Binding-site contacts:
Ligand atom CG contacts residue ASP105 of chain 1.C at 3.3 Å.
Ligand atom O contacts residue ILE106 of chain 1.C at 4.3 Å.
Ligand atom C contacts residue TRP109 of chain 1.C at 4.3 Å (hydrophobic).
Ligand atom O contacts residue TYR215 of chain 1.C at 2.4 Å (h-bond).
Ligand atom C2 contacts residue GLN129 of chain 1.C at 3.5 Å.
Ligand atom CE contacts residue MET248 of chain 1.C at 4.1 Å (hydrophobic).
Ligand atom CB contacts residue ASP105 of chain 1.C at 2.4 Å.
Ligand atom C1 contacts residue LEU150 of chain 1.C at 3.9 Å (hydrophobic).
Ligand atom CB contacts residue PHE179 of chain 1.C at 4.3 Å (hydrophobic).
Ligand atom C2 contacts residue GLY246 of chain 1.C at 3.3 Å.
Ligand atom O contacts residue HIS153 of chain 1.C at 2.9 Å (h-bond).
Ligand atom CD contacts residue LEU150 of chain 1.C at 3.9 Å (hydrophobic).
Ligand atom CG contacts residue HIS153 of chain 1.C at 3.3 Å.
Ligand atom CE contacts residue LEU150 of chain 1.C at 4.2 Å (hydrophobic).
Ligand atom CA contacts residue TYR215 of chain 1.C at 3.8 Å (hydrophobic).
Ligand atom O contacts residue PHE154 of chain 1.C at 3.6 Å.
Ligand atom CE contacts residue VAL151 of chain 1.C at 4.3 Å (hydrophobic).
Ligand atom C1 contacts residue GLY246 of chain 1.C at 2.8 Å.
Ligand atom CE contacts residue HIS273 of chain 1.C at 4.1 Å.
Ligand atom CA contacts residue HIS273 of chain 1.C at 3.9 Å.
Ligand atom CD contacts residue HIS153 of chain 1.C at 3.6 Å.
Ligand atom C2 contacts residue LEU150 of chain 1.C at 4.3 Å (hydrophobic).
Ligand atom CB contacts residue HIS273 of chain 1.C at 3.5 Å.
Ligand atom C contacts residue PHE154 of chain 1.C at 4.2 Å (hydrophobic).
Ligand atom C1 contacts residue HIS183 of chain 1.C at 3.0 Å.
Ligand atom CA contacts residue ASP105 of chain 1.C at 1.4 Å.
Ligand atom CB contacts residue HIS153 of chain 1.C at 3.9 Å.
Ligand atom C contacts residue TYR215 of chain 1.C at 3.3 Å (hydrophobic).
Ligand atom C contacts residue ASP105 of chain 1.C at 2.4 Å.
Ligand atom O contacts residue ASP105 of chain 1.C at 3.6 Å.
Ligand atom C1 contacts residue GLN129 of chain 1.C at 4.0 Å.
Ligand atom CD contacts residue HIS183 of chain 1.C at 3.8 Å.
Ligand atom CG contacts residue HIS273 of chain 1.C at 4.2 Å.
Ligand atom C2 contacts residue HIS273 of chain 1.C at 3.5 Å.
Ligand atom C contacts residue HIS153 of chain 1.C at 3.9 Å.
Ligand atom C2 contacts residue HIS183 of chain 1.C at 4.3 Å.
Ligand atom C1 contacts residue HIS273 of chain 1.C at 3.7 Å.
Ligand atom CD contacts residue HIS273 of chain 1.C at 4.1 Å.
Ligand atom C contacts residue ILE106 of chain 1.C at 4.0 Å (hydrophobic).
Ligand atom C2 contacts residue MET248 of chain 1.C at 3.9 Å (hydrophobic).

Sequence of chain 1.C:
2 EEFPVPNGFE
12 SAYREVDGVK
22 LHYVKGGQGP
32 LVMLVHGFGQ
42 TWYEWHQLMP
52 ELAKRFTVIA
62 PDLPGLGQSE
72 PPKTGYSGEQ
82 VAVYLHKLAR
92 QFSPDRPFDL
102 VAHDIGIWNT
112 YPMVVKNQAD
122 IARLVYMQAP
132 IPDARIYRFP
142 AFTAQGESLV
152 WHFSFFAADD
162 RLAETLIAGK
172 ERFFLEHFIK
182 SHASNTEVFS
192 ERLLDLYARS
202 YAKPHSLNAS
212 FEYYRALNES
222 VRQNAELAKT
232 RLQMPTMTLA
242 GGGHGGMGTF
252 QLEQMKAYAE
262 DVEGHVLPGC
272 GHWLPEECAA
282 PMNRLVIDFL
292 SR

The protein below binds the small molecule below.
Small molecule (SMILES): CCCCCC[C@@H](O)CO